Sequence of chain 1.A:
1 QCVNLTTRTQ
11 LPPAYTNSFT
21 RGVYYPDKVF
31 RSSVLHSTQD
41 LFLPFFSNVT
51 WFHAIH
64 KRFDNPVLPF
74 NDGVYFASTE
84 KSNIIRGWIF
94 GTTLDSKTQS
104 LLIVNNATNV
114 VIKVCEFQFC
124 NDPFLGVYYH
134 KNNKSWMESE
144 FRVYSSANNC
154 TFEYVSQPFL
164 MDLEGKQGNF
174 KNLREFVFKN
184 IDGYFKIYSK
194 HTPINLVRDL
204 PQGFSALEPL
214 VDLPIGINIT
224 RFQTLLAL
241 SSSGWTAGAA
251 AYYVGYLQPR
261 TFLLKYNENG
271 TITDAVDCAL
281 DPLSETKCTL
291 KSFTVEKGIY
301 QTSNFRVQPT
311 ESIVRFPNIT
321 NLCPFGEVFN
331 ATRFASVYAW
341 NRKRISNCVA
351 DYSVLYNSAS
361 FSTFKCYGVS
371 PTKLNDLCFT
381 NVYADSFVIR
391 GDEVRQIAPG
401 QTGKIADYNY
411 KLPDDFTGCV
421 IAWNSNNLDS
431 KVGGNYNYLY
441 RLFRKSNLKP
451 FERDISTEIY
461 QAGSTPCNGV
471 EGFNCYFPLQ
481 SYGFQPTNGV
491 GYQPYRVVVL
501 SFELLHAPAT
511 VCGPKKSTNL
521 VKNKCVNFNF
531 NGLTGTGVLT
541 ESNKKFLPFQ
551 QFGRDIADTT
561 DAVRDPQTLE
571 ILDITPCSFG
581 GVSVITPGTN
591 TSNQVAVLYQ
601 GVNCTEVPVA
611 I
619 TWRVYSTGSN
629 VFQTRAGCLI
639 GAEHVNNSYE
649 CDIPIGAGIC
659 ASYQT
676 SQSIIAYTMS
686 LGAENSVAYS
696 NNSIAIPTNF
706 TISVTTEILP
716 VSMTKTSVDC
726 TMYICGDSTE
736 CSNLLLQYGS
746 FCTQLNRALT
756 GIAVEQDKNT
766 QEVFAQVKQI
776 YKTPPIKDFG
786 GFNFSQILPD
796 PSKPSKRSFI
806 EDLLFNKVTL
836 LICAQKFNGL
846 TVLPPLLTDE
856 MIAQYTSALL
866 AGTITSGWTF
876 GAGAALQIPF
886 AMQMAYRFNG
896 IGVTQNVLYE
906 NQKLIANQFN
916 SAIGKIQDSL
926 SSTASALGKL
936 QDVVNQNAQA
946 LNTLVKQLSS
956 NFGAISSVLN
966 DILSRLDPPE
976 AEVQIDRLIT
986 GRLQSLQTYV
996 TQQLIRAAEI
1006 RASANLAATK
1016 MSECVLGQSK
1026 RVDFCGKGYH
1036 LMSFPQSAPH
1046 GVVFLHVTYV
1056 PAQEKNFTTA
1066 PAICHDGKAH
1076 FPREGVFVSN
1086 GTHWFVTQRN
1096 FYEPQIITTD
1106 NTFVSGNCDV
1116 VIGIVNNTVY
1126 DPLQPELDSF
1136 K

The small molecule below binds the protein below.
Small molecule (SMILES): OC[C@H]1O[C@H](O)[C@@H](O)[C@@H](O)[C@@H]1O

Binding-site contacts:
Ligand atom O2 contacts residue LEU909 of chain 1.A at 4.5 Å.
Ligand atom C1 contacts residue GLN1058 of chain 1.A at 4.4 Å.
Ligand atom O6 contacts residue ASN704 of chain 1.A at 2.8 Å (h-bond).
Ligand atom O5 contacts residue ASN704 of chain 1.A at 2.3 Å (h-bond).
Ligand atom C1 contacts residue ASN704 of chain 1.A at 1.4 Å.
Ligand atom O2 contacts residue ASN704 of chain 1.A at 3.3 Å (h-bond).
Ligand atom O6 contacts residue THR703 of chain 1.A at 4.4 Å.
Ligand atom C6 contacts residue ASN704 of chain 1.A at 3.5 Å.
Ligand atom C5 contacts residue ASN704 of chain 1.A at 3.6 Å.
Ligand atom C4 contacts residue ASN704 of chain 1.A at 4.2 Å.
Ligand atom C2 contacts residue ASN704 of chain 1.A at 2.5 Å.
Ligand atom C6 contacts residue LEU909 of chain 1.A at 4.4 Å (hydrophobic).
Ligand atom C3 contacts residue ASN704 of chain 1.A at 3.7 Å.
Ligand atom C2 contacts residue GLN1058 of chain 1.A at 4.4 Å.